Binding-site contacts:
Ligand atom C10 contacts residue ASN486 of chain 1.B at 3.8 Å.
Ligand atom O2 contacts residue GLN321 of chain 1.B at 3.1 Å (h-bond).
Ligand atom C3 contacts residue TYR489 of chain 1.B at 4.3 Å (hydrophobic).
Ligand atom C16 contacts residue LEU488 of chain 1.B at 3.2 Å (hydrophobic).
Ligand atom C13 contacts residue ASN486 of chain 1.B at 4.3 Å.
Ligand atom C19 contacts residue ILE149 of chain 1.B at 3.9 Å (hydrophobic).
Ligand atom C9 contacts residue ILE149 of chain 1.B at 4.0 Å (hydrophobic).
Ligand atom C17 contacts residue TRP206 of chain 1.B at 3.4 Å (hydrophobic).
Ligand atom C3 contacts residue THR157 of chain 1.B at 3.8 Å.
Ligand atom C18 contacts residue GLY153 of chain 1.B at 3.9 Å.
Ligand atom C2 contacts residue TRP206 of chain 1.B at 4.2 Å (hydrophobic).
Ligand atom C2 contacts residue THR157 of chain 1.B at 3.2 Å.
Ligand atom C4 contacts residue LEU488 of chain 1.B at 3.4 Å (hydrophobic).
Ligand atom C6 contacts residue LEU488 of chain 1.B at 4.1 Å (hydrophobic).
Ligand atom C3 contacts residue GLY153 of chain 1.B at 3.9 Å.
Ligand atom C1 contacts residue TRP206 of chain 1.B at 4.2 Å (hydrophobic).
Ligand atom C16 contacts residue LEU506 of chain 1.B at 3.8 Å (hydrophobic).
Ligand atom C6 contacts residue GLY153 of chain 1.B at 4.2 Å.
Ligand atom C5 contacts residue GLY153 of chain 1.B at 4.0 Å.
Ligand atom C16 contacts residue TRP206 of chain 1.B at 3.6 Å (hydrophobic).
Ligand atom C2 contacts residue ALA490 of chain 1.B at 4.0 Å (hydrophobic).
Ligand atom C20 contacts residue ASN486 of chain 1.B at 3.7 Å.
Ligand atom C4 contacts residue TYR489 of chain 1.B at 3.9 Å (hydrophobic).
Ligand atom C7 contacts residue LEU488 of chain 1.B at 4.2 Å (hydrophobic).
Ligand atom C5 contacts residue LEU488 of chain 1.B at 3.9 Å (hydrophobic).
Ligand atom C17 contacts residue GLY153 of chain 1.B at 4.0 Å.
Ligand atom C9 contacts residue ASN486 of chain 1.B at 4.1 Å.
Ligand atom C1 contacts residue GLY153 of chain 1.B at 4.2 Å.
Ligand atom C3 contacts residue ARG156 of chain 1.B at 4.0 Å.
Ligand atom C12 contacts residue ASN486 of chain 1.B at 4.2 Å.
Ligand atom C3 contacts residue ALA490 of chain 1.B at 3.6 Å (hydrophobic).
Ligand atom C2 contacts residue GLY153 of chain 1.B at 4.0 Å.
Ligand atom C17 contacts residue LEU202 of chain 1.B at 3.3 Å (hydrophobic).
Ligand atom C15 contacts residue GLN321 of chain 1.B at 3.6 Å.
Ligand atom C20 contacts residue PHE325 of chain 1.B at 4.0 Å (hydrophobic).
Ligand atom O1 contacts residue GLN321 of chain 1.B at 3.3 Å.
Ligand atom C16 contacts residue TYR489 of chain 1.B at 4.1 Å (hydrophobic).
Ligand atom C10 contacts residue ILE149 of chain 1.B at 4.2 Å (hydrophobic).
Ligand atom C11 contacts residue ASN486 of chain 1.B at 3.8 Å.
Ligand atom C4 contacts residue ALA490 of chain 1.B at 3.9 Å (hydrophobic).

This small molecule binds to this protein.
Small molecule (SMILES): CC1=C(/C=C/C(C)=C/C=C/C(C)=C/C(=O)O)C(C)(C)CCC1

Sequence of chain 1.B:
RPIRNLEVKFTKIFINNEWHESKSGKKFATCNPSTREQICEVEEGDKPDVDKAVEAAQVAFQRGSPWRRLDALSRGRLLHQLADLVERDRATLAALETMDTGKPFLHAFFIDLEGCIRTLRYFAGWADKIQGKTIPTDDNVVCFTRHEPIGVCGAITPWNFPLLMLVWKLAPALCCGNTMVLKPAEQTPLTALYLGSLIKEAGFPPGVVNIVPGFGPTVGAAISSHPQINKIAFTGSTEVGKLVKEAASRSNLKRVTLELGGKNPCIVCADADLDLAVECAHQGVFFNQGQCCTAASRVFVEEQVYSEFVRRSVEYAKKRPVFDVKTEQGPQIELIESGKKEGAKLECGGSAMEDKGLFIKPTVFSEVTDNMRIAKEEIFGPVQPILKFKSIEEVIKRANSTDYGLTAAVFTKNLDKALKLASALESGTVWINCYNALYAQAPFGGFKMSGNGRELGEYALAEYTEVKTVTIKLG